Binding-site contacts:
Ligand atom O2 contacts residue GLN40 of chain 1.A at 3.1 Å (h-bond).
Ligand atom O2 contacts residue ASN216 of chain 1.A at 3.0 Å (h-bond).
Ligand atom C6 contacts residue HIS332 of chain 1.A at 3.1 Å.
Ligand atom O2' contacts residue PHE70 of chain 1.A at 3.0 Å.
Ligand atom N7 contacts residue TYR217 of chain 1.A at 3.2 Å.
Ligand atom N2 contacts residue SER252 of chain 1.A at 2.8 Å (h-bond).
Ligand atom N3 contacts residue TYR217 of chain 1.A at 3.1 Å (h-bond).
Ligand atom O4 contacts residue GLN76 of chain 1.A at 2.7 Å (h-bond).
Ligand atom O4 contacts residue ASN253 of chain 1.A at 3.2 Å.
Ligand atom N1 contacts residue GLN184 of chain 1.A at 2.9 Å (h-bond).
Ligand atom N3 contacts residue ASN216 of chain 1.A at 2.9 Å (h-bond).
Ligand atom C6 contacts residue TYR73 of chain 1.A at 3.2 Å (hydrophobic).
Ligand atom C4 contacts residue ASN253 of chain 1.A at 3.1 Å.
Ligand atom C4 contacts residue HIS145 of chain 1.A at 3.1 Å.
Ligand atom C5 contacts residue HIS332 of chain 1.A at 3.2 Å.
Ligand atom O4 contacts residue GLN299 of chain 1.A at 3.0 Å (h-bond).
Ligand atom O2 contacts residue ASN295 of chain 1.A at 3.0 Å (h-bond).
Ligand atom O2' contacts residue LYS249 of chain 1.A at 2.9 Å (salt-bridge).
Ligand atom N6 contacts residue GLN112 of chain 1.A at 3.1 Å (h-bond).
Ligand atom O2 contacts residue TYR106 of chain 1.A at 3.2 Å.
Ligand atom N3 contacts residue TYR296 of chain 1.A at 3.1 Å.
Ligand atom N2 contacts residue GLU256 of chain 1.A at 2.8 Å (salt-bridge).
Ligand atom N1 contacts residue TYR217 of chain 1.A at 3.2 Å (h-bond).
Ligand atom N1 contacts residue TYR73 of chain 1.A at 3.0 Å (h-bond).
Ligand atom C2 contacts residue TYR296 of chain 1.A at 3.0 Å (hydrophobic).
Ligand atom O4 contacts residue GLN220 of chain 1.A at 2.9 Å (h-bond).
Ligand atom N3 contacts residue ASN72 of chain 1.A at 2.9 Å (h-bond).
Ligand atom N3 contacts residue ASN295 of chain 1.A at 2.9 Å (h-bond).
Ligand atom O2 contacts residue ASN72 of chain 1.A at 2.9 Å (h-bond).
Ligand atom C2 contacts residue TYR217 of chain 1.A at 3.0 Å (hydrophobic).
Ligand atom O2 contacts residue PHE250 of chain 1.A at 3.1 Å.
Ligand atom N1 contacts residue GLN112 of chain 1.A at 2.8 Å (h-bond).
Ligand atom C2 contacts residue GLU256 of chain 1.A at 3.2 Å.
Ligand atom N3 contacts residue TYR73 of chain 1.A at 3.1 Å.
Ligand atom C2 contacts residue TYR73 of chain 1.A at 2.9 Å (hydrophobic).
Ligand atom O2 contacts residue ARG181 of chain 1.A at 3.1 Å.
Ligand atom O4' contacts residue ARG181 of chain 1.A at 3.0 Å (salt-bridge).
Ligand atom N1 contacts residue GLU256 of chain 1.A at 2.6 Å (salt-bridge).
Ligand atom N1 contacts residue TYR296 of chain 1.A at 3.1 Å (h-bond).
Ligand atom O2' contacts residue GLN33 of chain 1.A at 3.0 Å (h-bond).

A small-molecule ligand and the protein it binds are described below.
Small molecule (SMILES): Nc1ccn([C@@H]2O[C@H](CO[P](=O)(O)O[C@H]3[C@@H](O)[C@H](n4ccc(=O)[nH]c4=O)O[C@@H]3CO[P](=O)(O)O[C@H]3[C@@H](O)[C@H](n4cnc5c(N)ncnc54)O[C@@H]3CO[P](=O)(O)O[C@H]3[C@@H](O)[C@H](n4ccc(N)nc4=O)O[C@@H]3CO[P](=O)(O)O[C@H]3[C@@H](O)[C@H](n4cnc5c(N)ncnc54)O[C@@H]3CO[P](=O)(O)O[C@H]3[C@@H](O)[C@H](n4ccc(=O)[nH]c4=O)O[C@@H]3CO[P](=O)(O)O[C@H]3[C@@H](O)[C@H](n4cnc5c(=O)nc(N)[nH]c54)O[C@@H]3CO[P](=O)(O)O[C@H]3[C@@H](O)[C@H](n4ccc(=O)[nH]c4=O)O[C@@H]3CO)[C@@H](O)[C@H]2O)c(=O)n1

Sequence of chain 1.A:
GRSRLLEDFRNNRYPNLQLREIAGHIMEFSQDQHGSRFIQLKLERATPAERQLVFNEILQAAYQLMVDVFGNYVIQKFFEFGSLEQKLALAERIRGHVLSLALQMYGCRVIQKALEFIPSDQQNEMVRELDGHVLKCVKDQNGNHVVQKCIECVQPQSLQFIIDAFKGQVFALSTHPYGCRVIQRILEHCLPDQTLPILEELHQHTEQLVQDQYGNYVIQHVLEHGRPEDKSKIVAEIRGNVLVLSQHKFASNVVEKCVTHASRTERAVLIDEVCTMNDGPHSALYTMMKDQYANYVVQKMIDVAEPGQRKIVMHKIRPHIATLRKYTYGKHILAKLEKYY